A protein and the small-molecule ligand that binds it are described below.
Small molecule (SMILES): Nc1ncnc2c1ncn2[C@H]1C[C@H](O)[C@@H](COP(=O)(O)O)O1

Sequence of chain 1.VA:
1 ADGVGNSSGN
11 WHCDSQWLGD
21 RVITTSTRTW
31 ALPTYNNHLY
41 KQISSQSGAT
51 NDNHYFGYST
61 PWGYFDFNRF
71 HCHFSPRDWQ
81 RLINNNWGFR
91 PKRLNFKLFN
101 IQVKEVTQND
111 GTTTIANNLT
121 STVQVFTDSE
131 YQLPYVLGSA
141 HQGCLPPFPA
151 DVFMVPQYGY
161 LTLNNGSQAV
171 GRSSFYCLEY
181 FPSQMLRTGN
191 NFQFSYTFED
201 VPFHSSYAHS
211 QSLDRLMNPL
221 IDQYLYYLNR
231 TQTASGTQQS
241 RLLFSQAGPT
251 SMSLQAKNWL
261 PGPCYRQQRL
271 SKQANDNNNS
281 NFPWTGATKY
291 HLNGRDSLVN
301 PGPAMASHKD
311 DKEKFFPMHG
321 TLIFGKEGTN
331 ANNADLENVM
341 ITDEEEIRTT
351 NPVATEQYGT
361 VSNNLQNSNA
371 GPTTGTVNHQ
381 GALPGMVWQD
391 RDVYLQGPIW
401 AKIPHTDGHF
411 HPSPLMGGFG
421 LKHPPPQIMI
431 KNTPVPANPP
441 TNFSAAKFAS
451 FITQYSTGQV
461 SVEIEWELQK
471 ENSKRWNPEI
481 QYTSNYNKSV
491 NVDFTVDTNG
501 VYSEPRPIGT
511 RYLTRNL

Sequence of chain 1.TA:
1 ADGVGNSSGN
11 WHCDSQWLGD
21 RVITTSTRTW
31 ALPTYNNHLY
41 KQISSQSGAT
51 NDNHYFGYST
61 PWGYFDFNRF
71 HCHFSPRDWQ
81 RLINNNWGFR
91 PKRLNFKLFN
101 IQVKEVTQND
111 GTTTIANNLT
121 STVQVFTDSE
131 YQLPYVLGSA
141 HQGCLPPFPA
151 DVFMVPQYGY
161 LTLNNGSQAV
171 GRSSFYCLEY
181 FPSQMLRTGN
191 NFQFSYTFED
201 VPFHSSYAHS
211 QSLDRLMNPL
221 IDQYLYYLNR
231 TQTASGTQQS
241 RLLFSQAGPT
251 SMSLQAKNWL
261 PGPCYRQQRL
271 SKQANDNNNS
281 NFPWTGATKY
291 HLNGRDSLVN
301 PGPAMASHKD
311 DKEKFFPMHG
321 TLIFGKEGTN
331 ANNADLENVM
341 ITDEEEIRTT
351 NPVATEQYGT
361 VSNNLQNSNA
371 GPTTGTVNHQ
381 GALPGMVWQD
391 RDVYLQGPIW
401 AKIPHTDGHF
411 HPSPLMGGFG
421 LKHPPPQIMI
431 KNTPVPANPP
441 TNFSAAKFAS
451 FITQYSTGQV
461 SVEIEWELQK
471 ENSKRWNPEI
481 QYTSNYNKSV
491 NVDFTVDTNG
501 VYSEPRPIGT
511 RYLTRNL

Binding-site contacts:
Ligand atom N3 contacts residue PRO202 of chain 1.VA at 4.2 Å.
Ligand atom O1P contacts residue PRO202 of chain 1.VA at 4.1 Å.
Ligand atom C6 contacts residue VAL201 of chain 1.VA at 4.5 Å (hydrophobic).
Ligand atom C8 contacts residue PRO202 of chain 1.VA at 4.4 Å (hydrophobic).
Ligand atom C6 contacts residue SER413 of chain 1.VA at 4.4 Å.
Ligand atom N1 contacts residue PRO412 of chain 1.VA at 3.7 Å.
Ligand atom N1 contacts residue PRO202 of chain 1.VA at 4.0 Å.
Ligand atom C5 contacts residue PRO202 of chain 1.VA at 3.9 Å (hydrophobic).
Ligand atom O4' contacts residue PRO202 of chain 1.VA at 4.4 Å.
Ligand atom N9 contacts residue PRO412 of chain 1.VA at 4.4 Å.
Ligand atom C6 contacts residue GLY420 of chain 1.VA at 4.3 Å.
Ligand atom N7 contacts residue HIS411 of chain 1.VA at 3.7 Å.
Ligand atom N7 contacts residue SER413 of chain 1.VA at 4.3 Å.
Ligand atom N1 contacts residue VAL201 of chain 1.VA at 4.0 Å.
Ligand atom O3P contacts residue PRO202 of chain 1.VA at 4.1 Å.
Ligand atom P contacts residue PRO202 of chain 1.VA at 4.4 Å.
Ligand atom O3' contacts residue HIS409 of chain 1.TA at 4.4 Å.
Ligand atom C2' contacts residue HIS411 of chain 1.VA at 4.3 Å.
Ligand atom N6 contacts residue SER413 of chain 1.VA at 3.6 Å.
Ligand atom N6 contacts residue GLY420 of chain 1.VA at 3.6 Å.
Ligand atom C4 contacts residue PRO412 of chain 1.VA at 4.1 Å (hydrophobic).
Ligand atom C4 contacts residue PRO202 of chain 1.VA at 4.0 Å (hydrophobic).
Ligand atom N6 contacts residue VAL201 of chain 1.VA at 4.5 Å.
Ligand atom O5' contacts residue PRO202 of chain 1.VA at 4.1 Å.
Ligand atom N9 contacts residue HIS411 of chain 1.VA at 4.5 Å.
Ligand atom N6 contacts residue PRO412 of chain 1.VA at 3.6 Å.
Ligand atom C2 contacts residue PRO202 of chain 1.VA at 4.0 Å (hydrophobic).
Ligand atom N3 contacts residue PRO412 of chain 1.VA at 4.0 Å.
Ligand atom C6 contacts residue PRO412 of chain 1.VA at 3.6 Å (hydrophobic).
Ligand atom C5' contacts residue PRO202 of chain 1.VA at 4.2 Å (hydrophobic).
Ligand atom C2 contacts residue GLY420 of chain 1.VA at 3.8 Å.
Ligand atom C2 contacts residue PRO412 of chain 1.VA at 4.2 Å (hydrophobic).
Ligand atom N7 contacts residue PRO202 of chain 1.VA at 4.2 Å.
Ligand atom C5 contacts residue PRO412 of chain 1.VA at 4.1 Å (hydrophobic).
Ligand atom C6 contacts residue PRO202 of chain 1.VA at 4.0 Å (hydrophobic).
Ligand atom C8 contacts residue HIS411 of chain 1.VA at 3.4 Å.
Ligand atom N9 contacts residue PRO202 of chain 1.VA at 4.3 Å.
Ligand atom N1 contacts residue GLY420 of chain 1.VA at 3.2 Å (h-bond).